This small molecule binds to this protein.
Small molecule (SMILES): Nc1ncnc2c1ncn2[C@@H]1O[C@H](CO[P](=O)(O)O[P](=O)(O)NP(=O)(O)O)[C@@H](O)[C@H]1O

Sequence of chain 1.A:
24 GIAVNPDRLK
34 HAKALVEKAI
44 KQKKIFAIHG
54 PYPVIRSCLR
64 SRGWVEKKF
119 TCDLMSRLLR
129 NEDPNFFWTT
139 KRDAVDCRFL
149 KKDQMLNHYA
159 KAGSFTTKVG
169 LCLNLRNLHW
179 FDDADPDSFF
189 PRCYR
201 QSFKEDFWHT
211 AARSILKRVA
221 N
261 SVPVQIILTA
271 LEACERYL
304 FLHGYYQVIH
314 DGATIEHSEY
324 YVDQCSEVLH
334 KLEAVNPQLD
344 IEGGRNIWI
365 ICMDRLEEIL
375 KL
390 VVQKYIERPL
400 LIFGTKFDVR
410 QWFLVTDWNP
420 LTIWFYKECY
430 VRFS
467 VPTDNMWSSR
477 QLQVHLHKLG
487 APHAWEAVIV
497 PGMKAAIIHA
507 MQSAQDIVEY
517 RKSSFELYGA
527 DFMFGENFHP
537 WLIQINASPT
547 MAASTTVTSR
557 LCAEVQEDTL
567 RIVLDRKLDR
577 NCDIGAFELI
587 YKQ

Binding-site contacts:
Ligand atom N3 contacts residue TYR394 of chain 1.A at 3.9 Å.
Ligand atom C2 contacts residue ILE395 of chain 1.A at 3.7 Å (hydrophobic).
Ligand atom C4 contacts residue MET529 of chain 1.A at 4.5 Å (hydrophobic).
Ligand atom C2 contacts residue MET529 of chain 1.A at 3.8 Å (hydrophobic).
Ligand atom PA contacts residue GLN540 of chain 1.A at 4.3 Å.
Ligand atom N1 contacts residue TYR394 of chain 1.A at 4.0 Å.
Ligand atom O2B contacts residue GLN540 of chain 1.A at 3.3 Å (h-bond).
Ligand atom N3 contacts residue MET529 of chain 1.A at 3.8 Å.
Ligand atom C2 contacts residue TYR394 of chain 1.A at 3.8 Å (hydrophobic).
Ligand atom N6 contacts residue ILE395 of chain 1.A at 4.4 Å.
Ligand atom O3' contacts residue ASP407 of chain 1.A at 4.3 Å.
Ligand atom N6 contacts residue GLN392 of chain 1.A at 2.7 Å (h-bond).
Ligand atom N1 contacts residue ILE395 of chain 1.A at 3.2 Å (h-bond).
Ligand atom N1 contacts residue MET529 of chain 1.A at 4.5 Å.
Ligand atom C5 contacts residue GLN392 of chain 1.A at 4.3 Å.
Ligand atom C6 contacts residue GLN392 of chain 1.A at 3.9 Å.
Ligand atom O2A contacts residue GLN540 of chain 1.A at 2.8 Å (h-bond).
Ligand atom N6 contacts residue LYS393 of chain 1.A at 3.5 Å (salt-bridge).
Ligand atom N7 contacts residue ILE539 of chain 1.A at 4.0 Å.
Ligand atom C8 contacts residue ILE539 of chain 1.A at 3.9 Å (hydrophobic).
Ligand atom C6 contacts residue ILE395 of chain 1.A at 4.2 Å (hydrophobic).
Ligand atom C6 contacts residue TYR394 of chain 1.A at 4.5 Å (hydrophobic).
Ligand atom C6 contacts residue LYS393 of chain 1.A at 4.4 Å.
Ligand atom N6 contacts residue PRO189 of chain 1.A at 4.0 Å.
Ligand atom N7 contacts residue GLN392 of chain 1.A at 3.9 Å.
Ligand atom C5 contacts residue ILE539 of chain 1.A at 4.3 Å (hydrophobic).
Ligand atom N6 contacts residue TYR394 of chain 1.A at 4.4 Å.
Ligand atom N9 contacts residue ILE539 of chain 1.A at 4.5 Å.
Ligand atom O2' contacts residue MET529 of chain 1.A at 4.2 Å.
Ligand atom N1 contacts residue LYS393 of chain 1.A at 4.4 Å.